Sequence of chain 1.A:
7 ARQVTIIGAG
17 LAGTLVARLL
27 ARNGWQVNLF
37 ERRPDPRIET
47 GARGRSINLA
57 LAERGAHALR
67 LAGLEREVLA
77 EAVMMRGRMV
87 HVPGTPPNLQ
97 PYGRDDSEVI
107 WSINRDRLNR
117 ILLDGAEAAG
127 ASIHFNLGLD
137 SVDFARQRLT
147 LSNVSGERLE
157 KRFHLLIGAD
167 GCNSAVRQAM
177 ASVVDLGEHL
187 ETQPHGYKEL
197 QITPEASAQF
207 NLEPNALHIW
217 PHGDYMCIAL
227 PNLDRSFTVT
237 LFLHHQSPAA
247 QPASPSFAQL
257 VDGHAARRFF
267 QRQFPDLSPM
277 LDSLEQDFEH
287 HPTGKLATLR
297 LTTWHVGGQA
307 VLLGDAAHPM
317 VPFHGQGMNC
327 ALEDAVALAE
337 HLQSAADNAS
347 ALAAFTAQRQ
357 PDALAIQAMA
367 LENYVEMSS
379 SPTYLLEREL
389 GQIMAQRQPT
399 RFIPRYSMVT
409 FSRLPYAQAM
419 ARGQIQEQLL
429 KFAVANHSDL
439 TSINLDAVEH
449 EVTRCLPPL

The protein below binds the small molecule below.
Small molecule (SMILES): O=C(O)CCn1c(=O)oc2cc(OCC3CCC3)c(Cl)cc21

Binding-site contacts:
Ligand atom C12 contacts residue FAD1 of chain 1.C at 3.1 Å.
Ligand atom C5 contacts residue PRO318 of chain 1.A at 3.2 Å (hydrophobic).
Ligand atom O4 contacts residue ILE106 of chain 1.A at 3.5 Å.
Ligand atom O1 contacts residue ARG84 of chain 1.A at 2.8 Å (salt-bridge).
Ligand atom C7 contacts residue FAD1 of chain 1.C at 3.6 Å.
Ligand atom C contacts residue ARG84 of chain 1.A at 3.5 Å.
Ligand atom C11 contacts residue FAD1 of chain 1.C at 3.6 Å.
Ligand atom C8 contacts residue FAD1 of chain 1.C at 3.4 Å.
Ligand atom C3 contacts residue GLY321 of chain 1.A at 3.5 Å.
Ligand atom C1 contacts residue TYR98 of chain 1.A at 3.4 Å (hydrophobic).
Ligand atom O3 contacts residue GLY321 of chain 1.A at 3.4 Å.
Ligand atom C10 contacts residue THR236 of chain 1.A at 3.0 Å.
Ligand atom C contacts residue TYR98 of chain 1.A at 3.5 Å (hydrophobic).
Ligand atom O1 contacts residue MET373 of chain 1.A at 3.7 Å.
Ligand atom O3 contacts residue HIS320 of chain 1.A at 3.8 Å.
Ligand atom C2 contacts residue PHE319 of chain 1.A at 3.7 Å (hydrophobic).
Ligand atom CL contacts residue PRO318 of chain 1.A at 3.3 Å.
Ligand atom CL contacts residue PHE238 of chain 1.A at 3.7 Å.
Ligand atom O3 contacts residue ALA56 of chain 1.A at 3.4 Å.
Ligand atom C7 contacts residue LEU226 of chain 1.A at 3.7 Å (hydrophobic).
Ligand atom C12 contacts residue GLY321 of chain 1.A at 3.6 Å.
Ligand atom C6 contacts residue PRO318 of chain 1.A at 3.6 Å (hydrophobic).
Ligand atom O4 contacts residue HIS320 of chain 1.A at 3.5 Å (h-bond).
Ligand atom C4 contacts residue PRO318 of chain 1.A at 3.6 Å (hydrophobic).
Ligand atom O1 contacts residue ASN369 of chain 1.A at 3.3 Å (h-bond).
Ligand atom C13 contacts residue GLY321 of chain 1.A at 3.4 Å.
Ligand atom C2 contacts residue ASN369 of chain 1.A at 3.6 Å.
Ligand atom O4 contacts residue TYR404 of chain 1.A at 2.7 Å (h-bond).
Ligand atom C4 contacts residue PHE319 of chain 1.A at 3.4 Å (hydrophobic).
Ligand atom CL contacts residue ILE224 of chain 1.A at 3.6 Å.
Ligand atom O2 contacts residue FAD1 of chain 1.C at 3.7 Å.
Ligand atom N contacts residue HIS320 of chain 1.A at 3.5 Å.
Ligand atom O contacts residue ARG84 of chain 1.A at 2.8 Å (salt-bridge).
Ligand atom O contacts residue TYR98 of chain 1.A at 2.8 Å (h-bond).
Ligand atom C3 contacts residue HIS320 of chain 1.A at 3.7 Å.
Ligand atom C4 contacts residue MET373 of chain 1.A at 3.7 Å (hydrophobic).
Ligand atom C14 contacts residue HIS320 of chain 1.A at 3.3 Å.
Ligand atom O contacts residue ILE215 of chain 1.A at 3.8 Å.
Ligand atom C9 contacts residue ASN54 of chain 1.A at 3.3 Å.
Ligand atom C11 contacts residue THR236 of chain 1.A at 3.5 Å.